Sequence of chain 1.A:
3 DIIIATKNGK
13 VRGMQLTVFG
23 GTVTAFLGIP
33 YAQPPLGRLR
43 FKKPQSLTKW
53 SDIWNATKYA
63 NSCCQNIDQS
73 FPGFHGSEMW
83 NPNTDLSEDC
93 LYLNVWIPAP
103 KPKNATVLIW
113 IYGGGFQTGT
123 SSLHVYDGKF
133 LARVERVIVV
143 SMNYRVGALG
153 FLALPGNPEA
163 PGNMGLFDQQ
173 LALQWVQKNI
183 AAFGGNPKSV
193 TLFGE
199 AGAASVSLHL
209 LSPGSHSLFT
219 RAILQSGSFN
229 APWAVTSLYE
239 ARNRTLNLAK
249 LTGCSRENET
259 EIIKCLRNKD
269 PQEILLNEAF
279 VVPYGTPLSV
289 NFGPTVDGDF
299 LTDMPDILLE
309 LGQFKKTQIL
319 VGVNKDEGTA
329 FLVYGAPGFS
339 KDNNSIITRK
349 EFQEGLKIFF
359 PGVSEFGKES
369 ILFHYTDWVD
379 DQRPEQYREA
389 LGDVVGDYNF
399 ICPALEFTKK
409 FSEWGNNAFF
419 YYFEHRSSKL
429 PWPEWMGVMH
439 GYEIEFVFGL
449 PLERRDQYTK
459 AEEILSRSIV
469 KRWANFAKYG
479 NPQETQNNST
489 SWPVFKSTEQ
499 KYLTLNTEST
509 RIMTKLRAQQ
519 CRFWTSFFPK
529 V

A protein and the small-molecule ligand that binds it are described below.
Small molecule (SMILES): CC(=O)N[C@@H]1[C@@H](O)[C@H](O)[C@@H](CO)O[C@H]1O

Binding-site contacts:
Ligand atom C8 contacts residue GLU482 of chain 1.A at 3.6 Å.
Ligand atom C8 contacts residue ASN485 of chain 1.A at 4.4 Å.
Ligand atom C7 contacts residue ARG465 of chain 1.A at 3.6 Å.
Ligand atom C2 contacts residue ASN485 of chain 1.A at 2.2 Å.
Ligand atom C3 contacts residue ASN485 of chain 1.A at 3.6 Å.
Ligand atom C4 contacts residue ASN485 of chain 1.A at 4.0 Å.
Ligand atom N2 contacts residue ASN485 of chain 1.A at 2.7 Å (h-bond).
Ligand atom O7 contacts residue ARG465 of chain 1.A at 3.5 Å.
Ligand atom O3 contacts residue ARG465 of chain 1.A at 3.6 Å.
Ligand atom C8 contacts residue ARG465 of chain 1.A at 3.9 Å.
Ligand atom N2 contacts residue GLU482 of chain 1.A at 4.5 Å.
Ligand atom O7 contacts residue SER466 of chain 1.A at 4.2 Å.
Ligand atom C1 contacts residue ASN485 of chain 1.A at 1.4 Å.
Ligand atom C7 contacts residue ASN485 of chain 1.A at 3.2 Å.
Ligand atom C8 contacts residue LYS469 of chain 1.A at 3.8 Å.
Ligand atom N2 contacts residue ARG465 of chain 1.A at 4.2 Å.
Ligand atom C7 contacts residue GLU482 of chain 1.A at 4.0 Å.
Ligand atom C5 contacts residue ASN485 of chain 1.A at 3.7 Å.
Ligand atom O5 contacts residue ASN485 of chain 1.A at 2.4 Å (h-bond).
Ligand atom O7 contacts residue ASN485 of chain 1.A at 3.2 Å (h-bond).